Binding-site contacts:
Ligand atom C4 contacts residue LYS187 of chain 1.B at 3.4 Å.
Ligand atom O1 contacts residue LYS187 of chain 1.B at 4.2 Å.
Ligand atom N1 contacts residue VAL183 of chain 1.B at 3.1 Å.
Ligand atom C5 contacts residue THR184 of chain 1.B at 3.9 Å.
Ligand atom O4 contacts residue TRP225 of chain 1.B at 4.1 Å.
Ligand atom C1 contacts residue LYS187 of chain 1.B at 3.9 Å.
Ligand atom C12 contacts residue ARG179 of chain 1.B at 3.8 Å.
Ligand atom O5 contacts residue LYS187 of chain 1.B at 2.9 Å (salt-bridge).
Ligand atom C5 contacts residue LYS187 of chain 1.B at 4.1 Å.
Ligand atom C6 contacts residue THR184 of chain 1.B at 4.3 Å.
Ligand atom C14 contacts residue TRP225 of chain 1.B at 3.5 Å (hydrophobic).
Ligand atom C5 contacts residue VAL183 of chain 1.B at 3.8 Å (hydrophobic).
Ligand atom C15 contacts residue TRP225 of chain 1.B at 3.9 Å (hydrophobic).
Ligand atom C1 contacts residue TRP225 of chain 1.B at 3.6 Å (hydrophobic).
Ligand atom C2 contacts residue ARG179 of chain 1.B at 3.6 Å.
Ligand atom C14 contacts residue LYS187 of chain 1.B at 4.0 Å.
Ligand atom O5 contacts residue TRP225 of chain 1.B at 3.6 Å.
Ligand atom N2 contacts residue TRP225 of chain 1.B at 3.8 Å.
Ligand atom C2 contacts residue VAL183 of chain 1.B at 4.3 Å (hydrophobic).
Ligand atom O4 contacts residue VAL183 of chain 1.B at 3.4 Å.
Ligand atom O3 contacts residue ARG179 of chain 1.B at 3.7 Å.
Ligand atom C13 contacts residue THR184 of chain 1.B at 4.1 Å.
Ligand atom C9 contacts residue LYS187 of chain 1.B at 3.7 Å.
Ligand atom O2 contacts residue LYS187 of chain 1.B at 2.8 Å (salt-bridge).
Ligand atom C2 contacts residue TRP225 of chain 1.B at 3.7 Å (hydrophobic).
Ligand atom C1 contacts residue VAL183 of chain 1.B at 4.4 Å (hydrophobic).
Ligand atom O3 contacts residue TRP225 of chain 1.B at 4.0 Å.
Ligand atom O1 contacts residue THR184 of chain 1.B at 3.1 Å (h-bond).
Ligand atom C12 contacts residue THR184 of chain 1.B at 4.2 Å.
Ligand atom N2 contacts residue LYS187 of chain 1.B at 4.4 Å.
Ligand atom C4 contacts residue VAL183 of chain 1.B at 4.4 Å (hydrophobic).
Ligand atom N1 contacts residue LYS187 of chain 1.B at 3.3 Å (salt-bridge).
Ligand atom C12 contacts residue ALA180 of chain 1.B at 3.5 Å (hydrophobic).
Ligand atom C9 contacts residue THR184 of chain 1.B at 3.9 Å.
Ligand atom O4 contacts residue ARG179 of chain 1.B at 2.9 Å (salt-bridge).

This protein binds this small molecule.
Small molecule (SMILES): CC1(C)S[C@H]([C@H](NC(=O)Cc2ccccc2)C(=O)O)N[C@H]1C(=O)O

Sequence of chain 1.B:
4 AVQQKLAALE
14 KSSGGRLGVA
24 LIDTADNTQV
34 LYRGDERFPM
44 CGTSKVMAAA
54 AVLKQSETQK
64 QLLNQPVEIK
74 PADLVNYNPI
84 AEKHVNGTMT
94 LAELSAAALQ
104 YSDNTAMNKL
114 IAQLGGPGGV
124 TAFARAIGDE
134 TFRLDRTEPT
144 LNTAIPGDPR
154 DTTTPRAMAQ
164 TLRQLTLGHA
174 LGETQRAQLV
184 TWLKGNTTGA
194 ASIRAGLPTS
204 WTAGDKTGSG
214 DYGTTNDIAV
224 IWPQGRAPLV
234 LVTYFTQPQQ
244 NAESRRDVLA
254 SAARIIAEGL